The protein below binds the small molecule below.
Small molecule (SMILES): CC(=O)N[C@H]1[C@H](O[C@H]2[C@H](O)[C@@H](NC(C)=O)CO[C@@H]2CO)O[C@H](CO)[C@@H](O)[C@@H]1O

Sequence of chain 1.G:
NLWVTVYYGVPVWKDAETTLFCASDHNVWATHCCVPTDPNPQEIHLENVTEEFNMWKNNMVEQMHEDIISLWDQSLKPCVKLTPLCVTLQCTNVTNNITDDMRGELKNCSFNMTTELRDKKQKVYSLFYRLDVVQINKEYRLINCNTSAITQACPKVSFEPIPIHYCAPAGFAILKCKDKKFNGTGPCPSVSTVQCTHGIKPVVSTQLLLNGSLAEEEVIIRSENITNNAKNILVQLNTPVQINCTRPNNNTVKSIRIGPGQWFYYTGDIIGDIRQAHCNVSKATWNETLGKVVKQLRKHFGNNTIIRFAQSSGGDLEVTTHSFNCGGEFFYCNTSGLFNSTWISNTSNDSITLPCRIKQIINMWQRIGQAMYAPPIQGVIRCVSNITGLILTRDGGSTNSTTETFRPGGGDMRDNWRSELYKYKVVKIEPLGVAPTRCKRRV

Sequence of chain 1.H:
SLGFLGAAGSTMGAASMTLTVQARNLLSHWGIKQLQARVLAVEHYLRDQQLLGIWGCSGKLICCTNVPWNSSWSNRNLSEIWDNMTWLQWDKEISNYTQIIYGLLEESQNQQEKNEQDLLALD

Binding-site contacts:
Ligand atom C2 contacts residue ASN85 of chain 1.G at 2.5 Å.
Ligand atom C1 contacts residue ASN85 of chain 1.G at 1.5 Å.
Ligand atom C4 contacts residue ASN85 of chain 1.G at 4.3 Å.
Ligand atom C7 contacts residue SER10 of chain 1.H at 4.1 Å.
Ligand atom O5 contacts residue ASN85 of chain 1.G at 2.4 Å (h-bond).
Ligand atom C3 contacts residue ASN85 of chain 1.G at 3.9 Å.
Ligand atom C5 contacts residue ASN85 of chain 1.G at 3.8 Å.
Ligand atom C3 contacts residue GLU84 of chain 1.G at 4.0 Å.
Ligand atom N2 contacts residue GLU84 of chain 1.G at 3.5 Å.
Ligand atom O7 contacts residue ASN85 of chain 1.G at 4.0 Å.
Ligand atom O7 contacts residue SER10 of chain 1.H at 3.2 Å.
Ligand atom C8 contacts residue SER10 of chain 1.H at 4.2 Å.
Ligand atom N2 contacts residue ASN85 of chain 1.G at 2.9 Å (h-bond).
Ligand atom C7 contacts residue GLU84 of chain 1.G at 4.3 Å.
Ligand atom C2 contacts residue GLU84 of chain 1.G at 4.1 Å.
Ligand atom C8 contacts residue GLU84 of chain 1.G at 3.9 Å.
Ligand atom C1 contacts residue GLU84 of chain 1.G at 3.8 Å.
Ligand atom C8 contacts residue GLY6 of chain 1.H at 4.3 Å.
Ligand atom C7 contacts residue ASN85 of chain 1.G at 3.6 Å.